Sequence of chain 1.NA:
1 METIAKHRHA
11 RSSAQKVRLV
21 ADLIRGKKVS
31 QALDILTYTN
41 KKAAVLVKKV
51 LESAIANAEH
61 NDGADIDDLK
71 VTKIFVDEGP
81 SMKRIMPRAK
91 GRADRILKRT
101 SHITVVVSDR

Binding-site contacts:
Ligand atom OBH contacts residue LYS90 of chain 1.NA at 4.4 Å.

This small molecule binds to this protein.
Small molecule (SMILES): CC[C@H]1OC(=O)[C@H](C)[C@@H](O[C@H]2C[C@@](C)(OC)[C@@H](O)[C@H](C)O2)[C@H](C)[C@@H](O[C@@H]2O[C@H](C)C[C@H](N(C)C)[C@H]2O)[C@](C)(O)C[C@@H](C)[C@@H]2N[C@@H](COCCOC)O[C@H]([C@H]2C)[C@]1(C)O